Binding-site contacts:
Ligand atom C8 contacts residue LEU107 of chain 1.A at 3.9 Å (hydrophobic).
Ligand atom C24 contacts residue LEU107 of chain 1.A at 4.2 Å (hydrophobic).
Ligand atom C22 contacts residue LEU107 of chain 1.A at 4.2 Å (hydrophobic).
Ligand atom N9 contacts residue GLN102 of chain 1.A at 4.1 Å.
Ligand atom C20 contacts residue ARG83 of chain 1.A at 4.0 Å.
Ligand atom O18 contacts residue ARG83 of chain 1.A at 3.0 Å.
Ligand atom C22 contacts residue PHE101 of chain 1.A at 3.4 Å (hydrophobic).
Ligand atom C25 contacts residue VAL79 of chain 1.A at 4.3 Å (hydrophobic).
Ligand atom C1 contacts residue VAL76 of chain 1.A at 4.2 Å (hydrophobic).
Ligand atom C24 contacts residue PHE109 of chain 1.A at 3.9 Å (hydrophobic).
Ligand atom CL1 contacts residue LYS67 of chain 1.A at 3.4 Å.
Ligand atom CL2 contacts residue ARG83 of chain 1.A at 3.9 Å.
Ligand atom C24 contacts residue THR100 of chain 1.A at 4.2 Å.
Ligand atom C25 contacts residue ARG83 of chain 1.A at 3.7 Å.
Ligand atom CL1 contacts residue ILE71 of chain 1.A at 3.7 Å.
Ligand atom C24 contacts residue ARG83 of chain 1.A at 4.1 Å.
Ligand atom CL2 contacts residue VAL79 of chain 1.A at 3.4 Å.
Ligand atom C23 contacts residue PHE101 of chain 1.A at 3.6 Å (hydrophobic).
Ligand atom C22 contacts residue GLN102 of chain 1.A at 4.3 Å.
Ligand atom C5 contacts residue LEU107 of chain 1.A at 4.0 Å (hydrophobic).
Ligand atom C1 contacts residue LEU107 of chain 1.A at 4.1 Å (hydrophobic).
Ligand atom C22 contacts residue THR100 of chain 1.A at 3.8 Å.
Ligand atom CL1 contacts residue ILE70 of chain 1.A at 3.7 Å.
Ligand atom C11 contacts residue GLN102 of chain 1.A at 3.5 Å.
Ligand atom C3 contacts residue LYS67 of chain 1.A at 4.1 Å.
Ligand atom C13 contacts residue ARG83 of chain 1.A at 3.9 Å.
Ligand atom C23 contacts residue THR100 of chain 1.A at 3.5 Å.
Ligand atom O15 contacts residue GLN102 of chain 1.A at 3.2 Å (h-bond).
Ligand atom C4 contacts residue LYS67 of chain 1.A at 3.9 Å.
Ligand atom C23 contacts residue TYR108 of chain 1.A at 3.8 Å (hydrophobic).
Ligand atom C5 contacts residue LYS67 of chain 1.A at 4.1 Å.
Ligand atom C2 contacts residue LEU107 of chain 1.A at 4.2 Å (hydrophobic).
Ligand atom C10 contacts residue GLN102 of chain 1.A at 3.4 Å.
Ligand atom C6 contacts residue LEU107 of chain 1.A at 3.6 Å (hydrophobic).
Ligand atom C21 contacts residue GLN102 of chain 1.A at 4.3 Å.
Ligand atom C6 contacts residue VAL76 of chain 1.A at 4.0 Å (hydrophobic).
Ligand atom CL2 contacts residue THR80 of chain 1.A at 4.0 Å.
Ligand atom CL1 contacts residue VAL76 of chain 1.A at 4.1 Å.
Ligand atom C23 contacts residue LEU107 of chain 1.A at 4.1 Å (hydrophobic).
Ligand atom C17 contacts residue ARG83 of chain 1.A at 3.6 Å.

Sequence of chain 1.A:
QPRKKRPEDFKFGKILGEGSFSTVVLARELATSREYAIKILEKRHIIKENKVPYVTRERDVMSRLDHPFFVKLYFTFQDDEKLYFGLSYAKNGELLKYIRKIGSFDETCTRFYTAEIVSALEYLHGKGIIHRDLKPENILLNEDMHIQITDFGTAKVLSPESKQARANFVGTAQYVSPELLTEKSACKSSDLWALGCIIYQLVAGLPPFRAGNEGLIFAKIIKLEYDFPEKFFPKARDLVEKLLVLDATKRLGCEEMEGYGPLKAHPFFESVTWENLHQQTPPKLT

The protein below binds the small molecule below.
Small molecule (SMILES): O=C(O)[C@@H]1CCC(=O)N(CCc2ccc(Cl)cc2)[C@H]1c1ccccc1Cl